Sequence of chain 1.C:
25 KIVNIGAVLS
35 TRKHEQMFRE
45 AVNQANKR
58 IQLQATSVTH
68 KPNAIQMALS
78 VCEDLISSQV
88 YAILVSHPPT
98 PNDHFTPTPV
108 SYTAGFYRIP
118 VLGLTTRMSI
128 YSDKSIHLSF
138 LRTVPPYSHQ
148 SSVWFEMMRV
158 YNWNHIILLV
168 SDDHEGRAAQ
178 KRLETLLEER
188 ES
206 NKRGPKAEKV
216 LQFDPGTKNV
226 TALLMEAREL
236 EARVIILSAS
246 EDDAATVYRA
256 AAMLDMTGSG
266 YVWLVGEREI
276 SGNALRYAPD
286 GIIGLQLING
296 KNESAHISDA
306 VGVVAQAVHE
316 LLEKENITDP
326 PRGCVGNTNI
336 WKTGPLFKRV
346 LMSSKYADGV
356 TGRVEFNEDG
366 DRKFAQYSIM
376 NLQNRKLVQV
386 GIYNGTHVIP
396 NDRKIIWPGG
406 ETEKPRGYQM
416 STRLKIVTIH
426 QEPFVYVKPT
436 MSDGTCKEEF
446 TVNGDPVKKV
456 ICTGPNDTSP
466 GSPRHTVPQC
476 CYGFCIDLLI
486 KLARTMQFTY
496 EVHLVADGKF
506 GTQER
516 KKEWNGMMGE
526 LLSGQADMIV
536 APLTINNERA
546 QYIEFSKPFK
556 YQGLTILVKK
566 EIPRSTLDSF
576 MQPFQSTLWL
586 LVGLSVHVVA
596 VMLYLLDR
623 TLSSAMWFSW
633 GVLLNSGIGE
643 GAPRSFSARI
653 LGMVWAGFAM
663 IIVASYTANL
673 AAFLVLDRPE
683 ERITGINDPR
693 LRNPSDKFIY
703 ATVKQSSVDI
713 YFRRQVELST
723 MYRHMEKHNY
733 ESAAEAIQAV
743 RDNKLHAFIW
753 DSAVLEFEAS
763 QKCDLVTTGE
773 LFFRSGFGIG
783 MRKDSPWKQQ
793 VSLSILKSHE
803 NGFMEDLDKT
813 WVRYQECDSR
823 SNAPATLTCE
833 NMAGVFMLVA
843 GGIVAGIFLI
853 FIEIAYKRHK

The protein below binds the small molecule below.
Small molecule (SMILES): CC(=O)N[C@@H]1[C@@H](O)[C@H](O)[C@@H](CO)O[C@H]1O

Binding-site contacts:
Ligand atom O7 contacts residue THR226 of chain 1.C at 4.2 Å.
Ligand atom C8 contacts residue ASN224 of chain 1.C at 3.7 Å.
Ligand atom O5 contacts residue ASN224 of chain 1.C at 2.3 Å (h-bond).
Ligand atom C8 contacts residue VAL225 of chain 1.C at 4.0 Å (hydrophobic).
Ligand atom N2 contacts residue ASN224 of chain 1.C at 2.7 Å (h-bond).
Ligand atom C7 contacts residue VAL225 of chain 1.C at 4.0 Å (hydrophobic).
Ligand atom C3 contacts residue ASN224 of chain 1.C at 3.8 Å.
Ligand atom C1 contacts residue ASN224 of chain 1.C at 1.4 Å.
Ligand atom C2 contacts residue ASN224 of chain 1.C at 2.4 Å.
Ligand atom O7 contacts residue ASN224 of chain 1.C at 2.9 Å (h-bond).
Ligand atom C7 contacts residue ASN224 of chain 1.C at 2.9 Å.
Ligand atom O7 contacts residue ALA227 of chain 1.C at 4.1 Å.
Ligand atom C5 contacts residue ASN224 of chain 1.C at 3.6 Å.
Ligand atom O7 contacts residue VAL225 of chain 1.C at 3.6 Å.
Ligand atom C4 contacts residue ASN224 of chain 1.C at 4.2 Å.